Sequence of chain 1.GB:
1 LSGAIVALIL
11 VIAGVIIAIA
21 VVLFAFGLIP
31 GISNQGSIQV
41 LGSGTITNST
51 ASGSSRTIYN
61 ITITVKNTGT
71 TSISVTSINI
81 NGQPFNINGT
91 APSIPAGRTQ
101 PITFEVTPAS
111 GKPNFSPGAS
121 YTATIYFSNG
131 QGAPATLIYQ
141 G

The small molecule below binds the protein below.
Small molecule (SMILES): CC(=O)N[C@@H]1[C@@H](O)[C@H](O)[C@@H](CO)O[C@H]1O

Binding-site contacts:
Ligand atom O5 contacts residue ASN88 of chain 1.GB at 2.3 Å (h-bond).
Ligand atom C4 contacts residue ASN88 of chain 1.GB at 4.2 Å.
Ligand atom C7 contacts residue ILE58 of chain 1.GB at 3.5 Å (hydrophobic).
Ligand atom C8 contacts residue SER55 of chain 1.GB at 3.4 Å.
Ligand atom C1 contacts residue ASN88 of chain 1.GB at 1.4 Å.
Ligand atom C3 contacts residue ASN88 of chain 1.GB at 3.8 Å.
Ligand atom C1 contacts residue GLY89 of chain 1.GB at 4.5 Å.
Ligand atom O5 contacts residue GLY89 of chain 1.GB at 4.0 Å.
Ligand atom C1 contacts residue ILE58 of chain 1.GB at 4.5 Å (hydrophobic).
Ligand atom C5 contacts residue ASN88 of chain 1.GB at 3.6 Å.
Ligand atom O7 contacts residue ASN88 of chain 1.GB at 4.0 Å.
Ligand atom C2 contacts residue ASN88 of chain 1.GB at 2.5 Å.
Ligand atom C8 contacts residue ILE58 of chain 1.GB at 3.3 Å (hydrophobic).
Ligand atom O7 contacts residue ILE58 of chain 1.GB at 4.0 Å.
Ligand atom C7 contacts residue ASN88 of chain 1.GB at 3.9 Å.
Ligand atom N2 contacts residue ASN88 of chain 1.GB at 3.1 Å (h-bond).
Ligand atom O6 contacts residue ASN88 of chain 1.GB at 4.0 Å.
Ligand atom N2 contacts residue ILE58 of chain 1.GB at 3.8 Å.
Ligand atom O6 contacts residue GLY89 of chain 1.GB at 4.0 Å.